This small molecule binds to this protein.
Small molecule (SMILES): Nc1ncnc2c1ncn2[C@@H]1O[C@H](CO[P](=O)(O)O[P](=O)(O)CP(=O)(O)O)[C@@H](O)[C@H]1O

Sequence of chain 1.F:
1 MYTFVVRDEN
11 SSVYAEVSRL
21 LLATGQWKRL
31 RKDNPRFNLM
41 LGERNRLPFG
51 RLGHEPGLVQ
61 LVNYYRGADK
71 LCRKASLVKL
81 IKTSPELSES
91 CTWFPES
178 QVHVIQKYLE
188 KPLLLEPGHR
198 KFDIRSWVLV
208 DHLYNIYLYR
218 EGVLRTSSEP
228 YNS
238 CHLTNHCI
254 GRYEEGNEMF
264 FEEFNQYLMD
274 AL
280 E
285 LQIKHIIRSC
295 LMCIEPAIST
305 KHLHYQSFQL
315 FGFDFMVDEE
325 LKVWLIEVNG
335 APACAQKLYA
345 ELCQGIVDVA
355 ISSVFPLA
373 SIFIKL

Binding-site contacts:
Ligand atom O1A contacts residue GLU331 of chain 1.F at 2.6 Å (salt-bridge).
Ligand atom O2A contacts residue LYS74 of chain 1.F at 3.6 Å.
Ligand atom N3 contacts residue TYR185 of chain 1.F at 3.6 Å.
Ligand atom C2 contacts residue TYR185 of chain 1.F at 3.8 Å (hydrophobic).
Ligand atom N6 contacts residue GLN183 of chain 1.F at 2.8 Å (h-bond).
Ligand atom N6 contacts residue LYS184 of chain 1.F at 3.0 Å (salt-bridge).
Ligand atom N3 contacts residue MET320 of chain 1.F at 3.1 Å (h-bond).
Ligand atom C2' contacts residue MET320 of chain 1.F at 3.7 Å (hydrophobic).
Ligand atom C6 contacts residue GLN183 of chain 1.F at 3.8 Å.
Ligand atom O3G contacts residue ASN333 of chain 1.F at 3.8 Å.
Ligand atom O4' contacts residue LEU240 of chain 1.F at 3.3 Å.
Ligand atom N6 contacts residue LEU186 of chain 1.F at 3.5 Å (h-bond).
Ligand atom O5' contacts residue ASN242 of chain 1.F at 3.7 Å.
Ligand atom N1 contacts residue LEU186 of chain 1.F at 3.2 Å (h-bond).
Ligand atom O2' contacts residue LYS198 of chain 1.F at 3.4 Å (salt-bridge).
Ligand atom O2B contacts residue ASP318 of chain 1.F at 3.7 Å.
Ligand atom O2G contacts residue ASP318 of chain 1.F at 3.1 Å (salt-bridge).
Ligand atom O3G contacts residue GLU331 of chain 1.F at 2.6 Å (salt-bridge).
Ligand atom O3' contacts residue ILE330 of chain 1.F at 3.5 Å.
Ligand atom N7 contacts residue ILE330 of chain 1.F at 3.7 Å.
Ligand atom C1' contacts residue LEU240 of chain 1.F at 3.8 Å (hydrophobic).
Ligand atom C2 contacts residue LEU186 of chain 1.F at 3.8 Å (hydrophobic).
Ligand atom O2B contacts residue GLU331 of chain 1.F at 3.3 Å (salt-bridge).
Ligand atom C4 contacts residue MET320 of chain 1.F at 3.8 Å (hydrophobic).
Ligand atom N7 contacts residue GLN183 of chain 1.F at 3.7 Å.
Ligand atom O3A contacts residue GLU331 of chain 1.F at 3.6 Å (salt-bridge).
Ligand atom O3A contacts residue LYS74 of chain 1.F at 3.7 Å.
Ligand atom O1B contacts residue ASN242 of chain 1.F at 3.0 Å (h-bond).
Ligand atom O3G contacts residue LYS74 of chain 1.F at 3.6 Å.
Ligand atom O2G contacts residue ASN333 of chain 1.F at 3.3 Å (h-bond).
Ligand atom C2 contacts residue MET320 of chain 1.F at 3.4 Å (hydrophobic).
Ligand atom PA contacts residue GLU331 of chain 1.F at 3.6 Å.
Ligand atom O3' contacts residue ASP200 of chain 1.F at 3.3 Å (salt-bridge).
Ligand atom C3B contacts residue GLU331 of chain 1.F at 3.5 Å.
Ligand atom C6 contacts residue LEU186 of chain 1.F at 3.7 Å (hydrophobic).
Ligand atom PG contacts residue GLU331 of chain 1.F at 3.0 Å.
Ligand atom N3 contacts residue LYS198 of chain 1.F at 3.8 Å.
Ligand atom N6 contacts residue TYR185 of chain 1.F at 3.7 Å.
Ligand atom PB contacts residue GLU331 of chain 1.F at 3.6 Å.
Ligand atom O2G contacts residue GLU331 of chain 1.F at 2.6 Å (salt-bridge).